This protein binds this small molecule.
Small molecule (SMILES): COc1cc(C(=O)N2C[C@@H](C)OC[C@H]2CCO)cc2nc(N[C@H](C)c3cccc(Cl)c3)oc12

Sequence of chain 1.B:
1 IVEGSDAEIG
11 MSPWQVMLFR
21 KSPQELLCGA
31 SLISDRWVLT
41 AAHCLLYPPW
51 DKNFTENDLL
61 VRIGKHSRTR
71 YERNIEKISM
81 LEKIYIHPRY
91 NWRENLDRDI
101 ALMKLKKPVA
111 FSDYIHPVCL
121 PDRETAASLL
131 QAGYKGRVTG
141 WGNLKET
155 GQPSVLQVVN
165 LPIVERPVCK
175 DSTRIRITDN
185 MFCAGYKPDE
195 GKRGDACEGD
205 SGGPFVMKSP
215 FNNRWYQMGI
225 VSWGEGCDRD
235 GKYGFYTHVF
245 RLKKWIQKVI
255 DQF

Binding-site contacts:
Ligand atom C3 contacts residue GLY228 of chain 1.B at 3.2 Å.
Ligand atom C15 contacts residue GLY228 of chain 1.B at 3.5 Å.
Ligand atom CL1 contacts residue PHE239 of chain 1.B at 3.3 Å.
Ligand atom C13 contacts residue GLY230 of chain 1.B at 3.6 Å.
Ligand atom C14 contacts residue GLY228 of chain 1.B at 3.6 Å.
Ligand atom O6 contacts residue SER226 of chain 1.B at 3.3 Å (h-bond).
Ligand atom C4 contacts residue TRP227 of chain 1.B at 3.5 Å (hydrophobic).
Ligand atom C13 contacts residue ALA200 of chain 1.B at 3.3 Å (hydrophobic).
Ligand atom C33 contacts residue CYS201 of chain 1.B at 3.4 Å (hydrophobic).
Ligand atom C20 contacts residue TYR47 of chain 1.B at 3.3 Å (hydrophobic).
Ligand atom C13 contacts residue ASP199 of chain 1.B at 3.5 Å.
Ligand atom CL1 contacts residue TRP227 of chain 1.B at 3.4 Å.
Ligand atom N9 contacts residue SER226 of chain 1.B at 3.4 Å (h-bond).
Ligand atom C5 contacts residue TRP227 of chain 1.B at 3.6 Å (hydrophobic).
Ligand atom C13 contacts residue GLY228 of chain 1.B at 3.6 Å.
Ligand atom C7 contacts residue SER205 of chain 1.B at 3.6 Å.
Ligand atom O19 contacts residue LEU96 of chain 1.B at 3.6 Å.
Ligand atom O19 contacts residue TRP50 of chain 1.B at 3.5 Å.
Ligand atom C4 contacts residue GLY228 of chain 1.B at 3.6 Å.
Ligand atom C14 contacts residue GLY238 of chain 1.B at 3.7 Å.
Ligand atom C7 contacts residue SER226 of chain 1.B at 3.5 Å.
Ligand atom C16 contacts residue TRP227 of chain 1.B at 3.4 Å (hydrophobic).
Ligand atom C18 contacts residue TRP50 of chain 1.B at 3.5 Å (hydrophobic).
Ligand atom C16 contacts residue VAL225 of chain 1.B at 3.6 Å (hydrophobic).
Ligand atom O26 contacts residue ILE179 of chain 1.B at 3.5 Å.
Ligand atom C24 contacts residue TRP227 of chain 1.B at 3.6 Å (hydrophobic).
Ligand atom O19 contacts residue HIS43 of chain 1.B at 3.2 Å (h-bond).
Ligand atom N9 contacts residue SER205 of chain 1.B at 2.8 Å (h-bond).
Ligand atom C7 contacts residue TRP227 of chain 1.B at 3.6 Å (hydrophobic).
Ligand atom N8 contacts residue TRP227 of chain 1.B at 3.6 Å.
Ligand atom C16 contacts residue GLY228 of chain 1.B at 3.6 Å.
Ligand atom C15 contacts residue TRP227 of chain 1.B at 3.3 Å (hydrophobic).
Ligand atom C14 contacts residue ASP199 of chain 1.B at 3.2 Å.
Ligand atom CL1 contacts residue GLY238 of chain 1.B at 3.6 Å.
Ligand atom C33 contacts residue SER205 of chain 1.B at 3.4 Å.
Ligand atom N8 contacts residue GLY228 of chain 1.B at 3.4 Å (h-bond).
Ligand atom O6 contacts residue HIS43 of chain 1.B at 3.2 Å (h-bond).
Ligand atom C20 contacts residue TRP50 of chain 1.B at 3.6 Å (hydrophobic).
Ligand atom O6 contacts residue SER205 of chain 1.B at 3.5 Å (h-bond).
Ligand atom C12 contacts residue ALA200 of chain 1.B at 3.5 Å (hydrophobic).